Sequence of chain 1.D:
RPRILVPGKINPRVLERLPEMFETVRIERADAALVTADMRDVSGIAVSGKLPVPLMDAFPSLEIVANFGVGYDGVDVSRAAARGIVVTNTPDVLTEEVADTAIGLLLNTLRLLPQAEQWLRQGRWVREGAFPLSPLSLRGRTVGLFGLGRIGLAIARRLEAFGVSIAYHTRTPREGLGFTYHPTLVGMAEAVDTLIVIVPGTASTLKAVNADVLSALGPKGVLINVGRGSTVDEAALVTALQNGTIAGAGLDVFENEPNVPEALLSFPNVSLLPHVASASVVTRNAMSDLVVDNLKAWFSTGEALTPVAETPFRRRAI

The small molecule below binds the protein below.
Small molecule (SMILES): O=C(O)C(=O)[C@@H](O)[C@H](O)[C@H](O)CO

Binding-site contacts:
Ligand atom O1A contacts residue MET290 of chain 1.D at 4.0 Å.
Ligand atom C5 contacts residue HIS278 of chain 1.D at 4.0 Å.
Ligand atom O2 contacts residue NAP1 of chain 1.AA at 3.0 Å.
Ligand atom O5 contacts residue HIS278 of chain 1.D at 4.0 Å.
Ligand atom O6 contacts residue GLY52 of chain 1.D at 3.6 Å.
Ligand atom O1B contacts residue NAP1 of chain 1.AA at 3.3 Å.
Ligand atom C2 contacts residue HIS278 of chain 1.D at 3.7 Å.
Ligand atom O1A contacts residue VAL73 of chain 1.D at 2.9 Å (h-bond).
Ligand atom C3 contacts residue HIS278 of chain 1.D at 3.9 Å.
Ligand atom O5 contacts residue ARG231 of chain 1.D at 2.7 Å (salt-bridge).
Ligand atom O3 contacts residue MET290 of chain 1.D at 3.3 Å.
Ligand atom C2 contacts residue NAP1 of chain 1.AA at 3.3 Å.
Ligand atom O4 contacts residue PHE71 of chain 1.D at 4.0 Å.
Ligand atom O2 contacts residue ARG231 of chain 1.D at 2.9 Å (salt-bridge).
Ligand atom O1B contacts residue GLY72 of chain 1.D at 4.0 Å.
Ligand atom O4 contacts residue MET290 of chain 1.D at 4.0 Å.
Ligand atom O1B contacts residue VAL73 of chain 1.D at 3.4 Å (h-bond).
Ligand atom O3 contacts residue NAP1 of chain 1.AA at 3.8 Å.
Ligand atom O1A contacts residue GLY72 of chain 1.D at 3.1 Å.
Ligand atom C1 contacts residue ARG231 of chain 1.D at 3.9 Å.
Ligand atom C1 contacts residue VAL73 of chain 1.D at 3.5 Å (hydrophobic).
Ligand atom O1B contacts residue GLY74 of chain 1.D at 2.8 Å (h-bond).
Ligand atom O1B contacts residue ARG231 of chain 1.D at 3.1 Å (salt-bridge).
Ligand atom C5 contacts residue ARG231 of chain 1.D at 4.1 Å.
Ligand atom C6 contacts residue SER51 of chain 1.D at 3.6 Å.
Ligand atom C6 contacts residue PHE71 of chain 1.D at 3.6 Å (hydrophobic).
Ligand atom C3 contacts residue SER281 of chain 1.D at 3.5 Å.
Ligand atom C3 contacts residue NAP1 of chain 1.AA at 3.7 Å.
Ligand atom C1 contacts residue NAP1 of chain 1.AA at 3.2 Å.
Ligand atom O3 contacts residue SER281 of chain 1.D at 2.5 Å (h-bond).
Ligand atom O2 contacts residue HIS278 of chain 1.D at 2.7 Å (h-bond).
Ligand atom C1 contacts residue GLY74 of chain 1.D at 3.8 Å.
Ligand atom O4 contacts residue ARG287 of chain 1.D at 3.4 Å (salt-bridge).
Ligand atom O1A contacts residue GLY74 of chain 1.D at 4.1 Å.
Ligand atom C1 contacts residue GLY72 of chain 1.D at 3.8 Å.
Ligand atom O3 contacts residue LEU97 of chain 1.D at 4.0 Å.
Ligand atom O1A contacts residue NAP1 of chain 1.AA at 3.4 Å.
Ligand atom C2 contacts residue ARG231 of chain 1.D at 3.9 Å.
Ligand atom O1A contacts residue LEU97 of chain 1.D at 3.1 Å.
Ligand atom O6 contacts residue SER51 of chain 1.D at 4.0 Å.